Binding-site contacts:
Ligand atom C18 contacts residue LEU160 of chain 1.C at 3.8 Å (hydrophobic).
Ligand atom C21 contacts residue PHE1 of chain 1.J at 4.2 Å (hydrophobic).
Ligand atom C7 contacts residue GLN161 of chain 1.C at 4.2 Å.
Ligand atom C15 contacts residue LYS157 of chain 1.C at 4.0 Å.
Ligand atom O26 contacts residue ARG156 of chain 1.C at 3.0 Å (salt-bridge).
Ligand atom O26 contacts residue PHE1 of chain 1.J at 3.9 Å.
Ligand atom O25 contacts residue ARG156 of chain 1.C at 3.3 Å (salt-bridge).
Ligand atom C16 contacts residue LEU160 of chain 1.C at 4.4 Å (hydrophobic).
Ligand atom C23 contacts residue ARG156 of chain 1.C at 4.0 Å.
Ligand atom C16 contacts residue LYS157 of chain 1.C at 3.9 Å.
Ligand atom C24 contacts residue ARG156 of chain 1.C at 3.4 Å.
Ligand atom C5 contacts residue PHE164 of chain 1.C at 3.8 Å (hydrophobic).
Ligand atom C15 contacts residue LEU160 of chain 1.C at 4.2 Å (hydrophobic).
Ligand atom C18 contacts residue LEU223 of chain 1.C at 3.8 Å (hydrophobic).
Ligand atom C6 contacts residue GLN161 of chain 1.C at 4.0 Å.
Ligand atom C10 contacts residue PHE164 of chain 1.C at 4.5 Å (hydrophobic).
Ligand atom C6 contacts residue PHE164 of chain 1.C at 4.1 Å (hydrophobic).
Ligand atom O26 contacts residue PHE225 of chain 1.C at 4.3 Å.
Ligand atom O7 contacts residue GLN161 of chain 1.C at 4.4 Å.
Ligand atom O25 contacts residue PHE1 of chain 1.J at 3.3 Å (h-bond).
Ligand atom C19 contacts residue PHE219 of chain 1.C at 4.1 Å (hydrophobic).
Ligand atom C24 contacts residue PHE1 of chain 1.J at 4.0 Å (hydrophobic).
Ligand atom C19 contacts residue PHE164 of chain 1.C at 3.4 Å (hydrophobic).

This protein binds this small molecule.
Small molecule (SMILES): C[C@H](CCC(=O)O)[C@H]1CC[C@H]2[C@@H]3[C@H](O)C[C@@H]4C[C@H](O)CC[C@]4(C)[C@H]3C[C@H](O)[C@]12C

Sequence of chain 1.C:
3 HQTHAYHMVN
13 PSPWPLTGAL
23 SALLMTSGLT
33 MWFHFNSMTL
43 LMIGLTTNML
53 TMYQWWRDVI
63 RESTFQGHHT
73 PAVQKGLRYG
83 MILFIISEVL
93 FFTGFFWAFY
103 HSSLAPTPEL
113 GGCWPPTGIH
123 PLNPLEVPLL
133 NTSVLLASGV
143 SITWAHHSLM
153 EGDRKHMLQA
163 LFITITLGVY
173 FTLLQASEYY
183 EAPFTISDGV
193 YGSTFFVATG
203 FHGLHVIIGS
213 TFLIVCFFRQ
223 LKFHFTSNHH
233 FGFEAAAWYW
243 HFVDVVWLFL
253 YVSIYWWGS

Sequence of chain 1.J:
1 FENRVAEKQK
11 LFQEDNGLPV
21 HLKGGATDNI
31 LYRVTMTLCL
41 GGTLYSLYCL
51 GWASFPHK